Sequence of chain 1.A:
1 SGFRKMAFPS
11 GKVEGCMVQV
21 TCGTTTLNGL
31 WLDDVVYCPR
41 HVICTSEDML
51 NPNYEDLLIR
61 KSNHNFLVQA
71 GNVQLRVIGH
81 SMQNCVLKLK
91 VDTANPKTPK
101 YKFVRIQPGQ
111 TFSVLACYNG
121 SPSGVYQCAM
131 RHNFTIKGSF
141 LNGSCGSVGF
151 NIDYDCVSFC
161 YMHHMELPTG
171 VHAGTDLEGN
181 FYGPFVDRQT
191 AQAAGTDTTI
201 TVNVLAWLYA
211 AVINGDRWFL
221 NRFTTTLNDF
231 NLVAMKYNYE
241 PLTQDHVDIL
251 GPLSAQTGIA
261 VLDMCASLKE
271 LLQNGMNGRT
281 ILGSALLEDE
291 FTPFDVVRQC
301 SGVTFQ

Sequence of chain 2.A:
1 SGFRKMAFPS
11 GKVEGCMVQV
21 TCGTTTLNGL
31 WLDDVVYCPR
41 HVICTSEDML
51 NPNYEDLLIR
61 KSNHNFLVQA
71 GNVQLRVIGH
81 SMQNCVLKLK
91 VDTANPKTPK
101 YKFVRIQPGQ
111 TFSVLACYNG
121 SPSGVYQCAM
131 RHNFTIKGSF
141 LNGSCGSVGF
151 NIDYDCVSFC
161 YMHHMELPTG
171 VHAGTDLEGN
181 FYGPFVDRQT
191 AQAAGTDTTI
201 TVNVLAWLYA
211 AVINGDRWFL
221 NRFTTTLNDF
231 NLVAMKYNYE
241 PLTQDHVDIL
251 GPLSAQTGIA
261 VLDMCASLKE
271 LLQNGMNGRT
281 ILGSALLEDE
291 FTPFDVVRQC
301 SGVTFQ

Binding-site contacts:
Ligand atom C21 contacts residue GLU166 of chain 2.A at 3.3 Å.
Ligand atom O1 contacts residue HIS172 of chain 2.A at 3.5 Å.
Ligand atom O4 contacts residue GLN189 of chain 2.A at 3.7 Å.
Ligand atom F2 contacts residue MET165 of chain 2.A at 3.1 Å.
Ligand atom N2 contacts residue GLU166 of chain 2.A at 2.9 Å (salt-bridge).
Ligand atom F3 contacts residue THR190 of chain 2.A at 2.6 Å.
Ligand atom C9 contacts residue HIS164 of chain 2.A at 3.5 Å.
Ligand atom C20 contacts residue HIS41 of chain 2.A at 3.6 Å.
Ligand atom C19 contacts residue ARG188 of chain 2.A at 3.3 Å.
Ligand atom F1 contacts residue LEU167 of chain 2.A at 3.5 Å.
Ligand atom C4 contacts residue CYS145 of chain 2.A at 3.5 Å (hydrophobic).
Ligand atom C9 contacts residue MET165 of chain 2.A at 3.4 Å (hydrophobic).
Ligand atom N4 contacts residue GLU166 of chain 2.A at 2.7 Å (salt-bridge).
Ligand atom C3 contacts residue CYS145 of chain 2.A at 1.8 Å (hydrophobic).
Ligand atom N1 contacts residue HIS164 of chain 2.A at 3.3 Å (h-bond).
Ligand atom N5 contacts residue CYS145 of chain 2.A at 2.7 Å (h-bond).
Ligand atom F1 contacts residue GLU166 of chain 2.A at 2.8 Å.
Ligand atom C20 contacts residue MET49 of chain 2.A at 3.6 Å (hydrophobic).
Ligand atom C22 contacts residue GLU166 of chain 2.A at 3.3 Å.
Ligand atom O3 contacts residue GLU166 of chain 2.A at 2.6 Å (salt-bridge).
Ligand atom O4 contacts residue ARG188 of chain 2.A at 3.6 Å.
Ligand atom O1 contacts residue PHE140 of chain 2.A at 3.5 Å.
Ligand atom F2 contacts residue GLU166 of chain 2.A at 3.4 Å.
Ligand atom N2 contacts residue PHE140 of chain 2.A at 3.6 Å (h-bond).
Ligand atom N1 contacts residue CYS145 of chain 2.A at 2.9 Å (h-bond).
Ligand atom O1 contacts residue HIS163 of chain 2.A at 2.4 Å (h-bond).
Ligand atom F1 contacts residue PRO168 of chain 2.A at 3.4 Å.
Ligand atom C2 contacts residue CYS145 of chain 2.A at 2.8 Å (hydrophobic).
Ligand atom C4 contacts residue LEU141 of chain 2.A at 3.2 Å (hydrophobic).
Ligand atom C14 contacts residue GLU166 of chain 2.A at 3.7 Å.
Ligand atom F2 contacts residue LEU167 of chain 2.A at 3.3 Å.
Ligand atom C8 contacts residue GLU166 of chain 2.A at 3.4 Å.
Ligand atom O3 contacts residue MET165 of chain 2.A at 3.4 Å.
Ligand atom N5 contacts residue GLY143 of chain 2.A at 3.1 Å (h-bond).
Ligand atom C23 contacts residue GLU166 of chain 2.A at 3.4 Å.
Ligand atom C19 contacts residue ASP187 of chain 2.A at 3.4 Å.
Ligand atom C8 contacts residue HIS163 of chain 2.A at 3.5 Å.
Ligand atom N5 contacts residue SER144 of chain 2.A at 3.4 Å (h-bond).
Ligand atom C13 contacts residue GLU166 of chain 2.A at 3.7 Å.
Ligand atom O1 contacts residue GLU166 of chain 2.A at 3.4 Å.

The protein below binds the small molecule below.
Small molecule (SMILES): [H]/N=C/[C@H](C[C@@H]1CCNC1=O)NC(=O)[C@@H]1[C@@H]2[C@H](CN1C(=O)[C@@H](NC(=O)C(F)(F)F)C(C)(C)C)C2(C)C